Sequence of chain 2.A:
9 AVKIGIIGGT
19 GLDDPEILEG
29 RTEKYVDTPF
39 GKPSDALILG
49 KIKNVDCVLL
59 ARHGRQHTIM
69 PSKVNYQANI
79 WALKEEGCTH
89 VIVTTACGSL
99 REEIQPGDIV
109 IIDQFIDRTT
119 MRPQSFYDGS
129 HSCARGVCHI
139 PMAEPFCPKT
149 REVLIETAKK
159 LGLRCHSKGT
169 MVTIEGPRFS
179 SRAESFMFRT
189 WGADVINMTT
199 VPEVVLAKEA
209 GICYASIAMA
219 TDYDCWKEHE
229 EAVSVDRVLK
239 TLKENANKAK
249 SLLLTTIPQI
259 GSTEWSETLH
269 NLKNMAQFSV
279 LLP

Sequence of chain 1.A:
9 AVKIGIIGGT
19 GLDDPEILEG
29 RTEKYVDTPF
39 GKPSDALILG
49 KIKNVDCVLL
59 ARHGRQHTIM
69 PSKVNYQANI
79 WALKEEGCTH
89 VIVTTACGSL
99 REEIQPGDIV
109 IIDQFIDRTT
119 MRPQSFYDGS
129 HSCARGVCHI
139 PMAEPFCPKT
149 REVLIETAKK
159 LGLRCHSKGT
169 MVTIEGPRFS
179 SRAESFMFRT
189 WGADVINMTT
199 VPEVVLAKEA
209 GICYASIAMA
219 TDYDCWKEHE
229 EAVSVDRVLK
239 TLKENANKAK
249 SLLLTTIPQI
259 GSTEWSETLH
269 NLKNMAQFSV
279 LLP

Binding-site contacts:
Ligand atom C2' contacts residue PO41 of chain 2.C at 3.6 Å.
Ligand atom C9' contacts residue THR18 of chain 2.A at 3.7 Å.
Ligand atom N7 contacts residue GLY96 of chain 2.A at 3.3 Å (h-bond).
Ligand atom C8 contacts residue CYS95 of chain 2.A at 3.5 Å (hydrophobic).
Ligand atom C10 contacts residue ALA94 of chain 2.A at 3.2 Å (hydrophobic).
Ligand atom C4 contacts residue ILE194 of chain 2.A at 3.6 Å (hydrophobic).
Ligand atom N6 contacts residue ASP220 of chain 2.A at 2.9 Å (salt-bridge).
Ligand atom C8 contacts residue ASP220 of chain 2.A at 3.7 Å.
Ligand atom N6 contacts residue ASP222 of chain 2.A at 2.9 Å (salt-bridge).
Ligand atom C9 contacts residue CYS95 of chain 2.A at 3.8 Å (hydrophobic).
Ligand atom N7 contacts residue CYS95 of chain 2.A at 3.4 Å.
Ligand atom C8' contacts residue LEU279 of chain 1.A at 3.5 Å (hydrophobic).
Ligand atom C3' contacts residue HIS137 of chain 1.A at 3.7 Å.
Ligand atom CL1 contacts residue LEU279 of chain 1.A at 3.2 Å.
Ligand atom N1' contacts residue PO41 of chain 2.C at 2.8 Å (h-bond).
Ligand atom C3' contacts residue PO41 of chain 2.C at 3.7 Å.
Ligand atom C6 contacts residue PHE177 of chain 2.A at 3.7 Å (hydrophobic).
Ligand atom N3 contacts residue ILE194 of chain 2.A at 3.6 Å (h-bond).
Ligand atom C13 contacts residue LEU237 of chain 2.A at 3.4 Å (hydrophobic).
Ligand atom O3' contacts residue PRO69 of chain 2.A at 3.5 Å.
Ligand atom C5' contacts residue HIS137 of chain 1.A at 3.5 Å.
Ligand atom N7 contacts residue THR219 of chain 2.A at 3.6 Å (h-bond).
Ligand atom C9' contacts residue HIS65 of chain 2.A at 3.4 Å.
Ligand atom C10 contacts residue PO41 of chain 2.C at 3.5 Å.
Ligand atom C11 contacts residue LEU279 of chain 1.A at 3.3 Å (hydrophobic).
Ligand atom N6 contacts residue VAL231 of chain 2.A at 3.7 Å.
Ligand atom N7 contacts residue ASP220 of chain 2.A at 2.8 Å (salt-bridge).
Ligand atom C1' contacts residue PO41 of chain 2.C at 3.4 Å.
Ligand atom C14 contacts residue THR18 of chain 2.A at 3.5 Å.
Ligand atom N1 contacts residue PHE177 of chain 2.A at 3.6 Å.
Ligand atom N3 contacts residue ASN195 of chain 2.A at 3.4 Å.
Ligand atom C11 contacts residue THR18 of chain 2.A at 3.5 Å.
Ligand atom O3' contacts residue PO41 of chain 2.C at 3.0 Å (h-bond).
Ligand atom N6 contacts residue GLY96 of chain 2.A at 3.6 Å.
Ligand atom C2' contacts residue MET196 of chain 2.A at 3.6 Å (hydrophobic).
Ligand atom C8 contacts residue THR219 of chain 2.A at 3.4 Å.
Ligand atom C5 contacts residue GLY96 of chain 2.A at 3.4 Å.
Ligand atom C7' contacts residue THR18 of chain 2.A at 3.8 Å.
Ligand atom C9' contacts residue LEU279 of chain 1.A at 3.3 Å (hydrophobic).
Ligand atom C13 contacts residue THR18 of chain 2.A at 3.4 Å.

A protein and the small-molecule ligand that binds it are described below.
Small molecule (SMILES): Nc1ncnc2c(CN3C[C@H](CSc4ccc(Cl)cc4)[C@@H](O)C3)c[nH]c12